The small molecule below binds the protein below.
Small molecule (SMILES): CC(=O)N[C@@H]1[C@@H](O)[C@H](O)[C@@H](CO)O[C@H]1O

Binding-site contacts:
Ligand atom C2 contacts residue ASN145 of chain 1.A at 2.2 Å.
Ligand atom C1 contacts residue ASN145 of chain 1.A at 1.4 Å.
Ligand atom C7 contacts residue THR147 of chain 1.A at 4.4 Å.
Ligand atom C2 contacts residue THR147 of chain 1.A at 4.4 Å.
Ligand atom C8 contacts residue THR147 of chain 1.A at 3.7 Å.
Ligand atom O5 contacts residue ASN145 of chain 1.A at 2.5 Å (h-bond).
Ligand atom C7 contacts residue ASN145 of chain 1.A at 3.0 Å.
Ligand atom O6 contacts residue GLY151 of chain 1.A at 4.5 Å.
Ligand atom O6 contacts residue SER148 of chain 1.A at 4.4 Å.
Ligand atom C3 contacts residue ASN145 of chain 1.A at 3.6 Å.
Ligand atom C8 contacts residue ASN145 of chain 1.A at 4.2 Å.
Ligand atom O7 contacts residue ASN145 of chain 1.A at 3.0 Å (h-bond).
Ligand atom N2 contacts residue THR147 of chain 1.A at 3.9 Å.
Ligand atom C1 contacts residue THR147 of chain 1.A at 4.1 Å.
Ligand atom C4 contacts residue ASN145 of chain 1.A at 4.1 Å.
Ligand atom N2 contacts residue ASN145 of chain 1.A at 2.6 Å (h-bond).
Ligand atom C5 contacts residue ASN145 of chain 1.A at 3.7 Å.
Ligand atom O6 contacts residue SER150 of chain 1.A at 3.7 Å.

Sequence of chain 1.A:
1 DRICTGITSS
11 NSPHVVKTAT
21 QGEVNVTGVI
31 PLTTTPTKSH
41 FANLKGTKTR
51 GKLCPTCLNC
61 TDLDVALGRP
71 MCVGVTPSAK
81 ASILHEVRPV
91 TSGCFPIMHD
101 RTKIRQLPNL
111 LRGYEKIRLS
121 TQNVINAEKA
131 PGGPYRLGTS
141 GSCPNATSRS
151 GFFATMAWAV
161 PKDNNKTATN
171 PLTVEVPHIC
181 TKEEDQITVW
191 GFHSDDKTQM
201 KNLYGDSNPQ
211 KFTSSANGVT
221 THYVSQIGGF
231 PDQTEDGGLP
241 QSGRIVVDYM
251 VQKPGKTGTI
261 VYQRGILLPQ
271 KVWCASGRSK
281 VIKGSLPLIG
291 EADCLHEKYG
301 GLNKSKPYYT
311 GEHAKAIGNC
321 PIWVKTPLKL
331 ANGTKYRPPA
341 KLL